This small molecule binds to this protein.
Small molecule (SMILES): CC(=O)N[C@@H]1[C@@H](O)[C@H](O)[C@@H](CO)O[C@H]1O

Sequence of chain 1.A:
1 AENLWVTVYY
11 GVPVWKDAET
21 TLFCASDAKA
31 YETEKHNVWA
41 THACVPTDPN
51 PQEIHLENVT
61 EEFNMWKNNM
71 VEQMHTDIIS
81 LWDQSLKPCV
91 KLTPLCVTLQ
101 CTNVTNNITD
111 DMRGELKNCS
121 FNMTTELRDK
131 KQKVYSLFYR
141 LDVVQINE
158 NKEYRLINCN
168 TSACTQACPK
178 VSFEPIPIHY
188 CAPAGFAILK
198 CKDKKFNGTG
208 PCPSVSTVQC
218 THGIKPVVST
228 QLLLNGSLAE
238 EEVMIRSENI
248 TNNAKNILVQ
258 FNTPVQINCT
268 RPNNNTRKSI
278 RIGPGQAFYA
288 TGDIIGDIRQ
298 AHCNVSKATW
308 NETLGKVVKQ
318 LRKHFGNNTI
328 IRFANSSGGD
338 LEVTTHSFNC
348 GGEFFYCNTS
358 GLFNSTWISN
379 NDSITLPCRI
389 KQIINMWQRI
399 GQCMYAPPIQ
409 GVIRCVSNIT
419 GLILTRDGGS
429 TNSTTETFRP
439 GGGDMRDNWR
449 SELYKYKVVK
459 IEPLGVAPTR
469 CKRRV

Binding-site contacts:
Ligand atom O7 contacts residue SER244 of chain 1.A at 3.4 Å (h-bond).
Ligand atom C1 contacts residue THR206 of chain 1.A at 3.5 Å.
Ligand atom C7 contacts residue ASN204 of chain 1.A at 3.4 Å.
Ligand atom C4 contacts residue THR206 of chain 1.A at 4.5 Å.
Ligand atom O5 contacts residue THR206 of chain 1.A at 4.1 Å.
Ligand atom O7 contacts residue ASN204 of chain 1.A at 4.3 Å.
Ligand atom C2 contacts residue THR206 of chain 1.A at 4.0 Å.
Ligand atom C8 contacts residue ASN204 of chain 1.A at 3.5 Å.
Ligand atom O5 contacts residue ASN204 of chain 1.A at 2.4 Å (h-bond).
Ligand atom C5 contacts residue ASN204 of chain 1.A at 3.7 Å.
Ligand atom C3 contacts residue ASN204 of chain 1.A at 3.8 Å.
Ligand atom C2 contacts residue ASN204 of chain 1.A at 2.4 Å.
Ligand atom C4 contacts residue ASN204 of chain 1.A at 4.2 Å.
Ligand atom N2 contacts residue ASN204 of chain 1.A at 2.9 Å (h-bond).
Ligand atom C5 contacts residue THR206 of chain 1.A at 4.0 Å.
Ligand atom N2 contacts residue THR206 of chain 1.A at 4.1 Å.
Ligand atom C1 contacts residue ASN204 of chain 1.A at 1.4 Å.
Ligand atom C8 contacts residue ILE247 of chain 1.A at 4.5 Å (hydrophobic).
Ligand atom C3 contacts residue THR206 of chain 1.A at 3.9 Å.